The protein below binds the small molecule below.
Small molecule (SMILES): O=c1[nH]c2cc(C(F)(F)F)c(N3CCOCC3)cc2n(CP(=O)(O)O)c1=O

Binding-site contacts:
Ligand atom OAA contacts residue THR501 of chain 1.D at 3.4 Å (h-bond).
Ligand atom OAA contacts residue ARG506 of chain 1.D at 2.6 Å (salt-bridge).
Ligand atom OAA contacts residue LEU500 of chain 1.D at 3.6 Å.
Ligand atom OAQ contacts residue THR707 of chain 1.D at 3.9 Å.
Ligand atom CAI contacts residue TYR471 of chain 1.D at 3.7 Å (hydrophobic).
Ligand atom CAJ contacts residue TYR753 of chain 1.D at 3.3 Å (hydrophobic).
Ligand atom OAE contacts residue SER675 of chain 1.D at 3.0 Å (h-bond).
Ligand atom CAS contacts residue TYR753 of chain 1.D at 3.5 Å (hydrophobic).
Ligand atom OAC contacts residue SER675 of chain 1.D at 3.5 Å (h-bond).
Ligand atom OAQ contacts residue MET729 of chain 1.D at 3.4 Å.
Ligand atom FAG contacts residue TYR753 of chain 1.D at 3.4 Å.
Ligand atom NAP contacts residue PRO499 of chain 1.D at 3.7 Å.
Ligand atom NAP contacts residue THR501 of chain 1.D at 3.2 Å (h-bond).
Ligand atom OAC contacts residue GLY674 of chain 1.D at 3.6 Å.
Ligand atom CAZ contacts residue TYR753 of chain 1.D at 3.6 Å (hydrophobic).
Ligand atom CAW contacts residue TYR471 of chain 1.D at 3.4 Å (hydrophobic).
Ligand atom CAL contacts residue THR707 of chain 1.D at 3.4 Å.
Ligand atom NAP contacts residue TYR471 of chain 1.D at 3.5 Å.
Ligand atom OAD contacts residue SER675 of chain 1.D at 2.8 Å (h-bond).
Ligand atom FAG contacts residue PRO499 of chain 1.D at 3.3 Å.
Ligand atom CAV contacts residue TYR471 of chain 1.D at 3.4 Å (hydrophobic).
Ligand atom CAJ contacts residue TYR471 of chain 1.D at 3.7 Å (hydrophobic).
Ligand atom CAR contacts residue TYR471 of chain 1.D at 4.0 Å (hydrophobic).
Ligand atom CAK contacts residue MET729 of chain 1.D at 3.8 Å (hydrophobic).
Ligand atom CAV contacts residue TYR753 of chain 1.D at 4.1 Å (hydrophobic).
Ligand atom CAJ contacts residue PRO499 of chain 1.D at 3.5 Å (hydrophobic).
Ligand atom NAY contacts residue TYR471 of chain 1.D at 3.6 Å.
Ligand atom PBA contacts residue SER675 of chain 1.D at 3.4 Å.
Ligand atom CAU contacts residue THR501 of chain 1.D at 4.1 Å.
Ligand atom FAH contacts residue TYR471 of chain 1.D at 4.0 Å.
Ligand atom CAT contacts residue TYR471 of chain 1.D at 3.5 Å (hydrophobic).
Ligand atom CAS contacts residue TYR471 of chain 1.D at 4.0 Å (hydrophobic).
Ligand atom OAB contacts residue ARG506 of chain 1.D at 3.6 Å.
Ligand atom OAE contacts residue GLY674 of chain 1.D at 3.9 Å.
Ligand atom CAV contacts residue THR501 of chain 1.D at 3.9 Å.
Ligand atom CAV contacts residue PRO499 of chain 1.D at 4.1 Å (hydrophobic).
Ligand atom FAF contacts residue TYR753 of chain 1.D at 3.1 Å.
Ligand atom CAU contacts residue TYR471 of chain 1.D at 3.6 Å (hydrophobic).
Ligand atom CAT contacts residue ARG506 of chain 1.D at 3.8 Å.
Ligand atom CAT contacts residue THR501 of chain 1.D at 3.3 Å.

Sequence of chain 1.D:
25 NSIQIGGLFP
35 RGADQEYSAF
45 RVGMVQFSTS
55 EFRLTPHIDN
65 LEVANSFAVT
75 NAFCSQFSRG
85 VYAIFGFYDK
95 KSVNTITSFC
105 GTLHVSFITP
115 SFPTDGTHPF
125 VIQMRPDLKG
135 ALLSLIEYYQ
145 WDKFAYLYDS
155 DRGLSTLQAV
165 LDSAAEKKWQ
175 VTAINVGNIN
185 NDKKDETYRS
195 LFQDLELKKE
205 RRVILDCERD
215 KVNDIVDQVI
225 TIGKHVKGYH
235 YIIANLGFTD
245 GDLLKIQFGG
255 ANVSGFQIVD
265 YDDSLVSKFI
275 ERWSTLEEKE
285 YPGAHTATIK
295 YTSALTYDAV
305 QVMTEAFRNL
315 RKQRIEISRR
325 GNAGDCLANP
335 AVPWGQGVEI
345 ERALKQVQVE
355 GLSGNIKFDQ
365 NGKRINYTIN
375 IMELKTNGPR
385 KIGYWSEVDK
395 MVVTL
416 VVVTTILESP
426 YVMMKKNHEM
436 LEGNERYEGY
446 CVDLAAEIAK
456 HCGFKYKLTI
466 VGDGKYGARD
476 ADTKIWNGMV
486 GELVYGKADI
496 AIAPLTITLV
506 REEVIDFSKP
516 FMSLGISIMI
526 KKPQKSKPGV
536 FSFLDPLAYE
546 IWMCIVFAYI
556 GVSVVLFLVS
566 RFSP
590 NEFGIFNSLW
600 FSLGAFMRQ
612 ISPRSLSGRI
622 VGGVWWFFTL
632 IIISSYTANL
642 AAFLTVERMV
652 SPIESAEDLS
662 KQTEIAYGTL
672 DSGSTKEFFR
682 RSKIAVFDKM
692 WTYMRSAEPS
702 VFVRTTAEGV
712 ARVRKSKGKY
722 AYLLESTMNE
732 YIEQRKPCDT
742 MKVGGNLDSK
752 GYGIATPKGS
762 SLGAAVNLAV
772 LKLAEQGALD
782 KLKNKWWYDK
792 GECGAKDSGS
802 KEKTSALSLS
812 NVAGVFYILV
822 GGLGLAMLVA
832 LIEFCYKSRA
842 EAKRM